Binding-site contacts:
Ligand atom C18 contacts residue ILE199 of chain 1.A at 4.5 Å (hydrophobic).
Ligand atom C16 contacts residue LEU195 of chain 1.F at 4.4 Å (hydrophobic).
Ligand atom C23 contacts residue PHE240 of chain 1.A at 4.0 Å (hydrophobic).
Ligand atom C5 contacts residue TRP229 of chain 1.A at 4.4 Å (hydrophobic).
Ligand atom C6 contacts residue TRP229 of chain 1.A at 4.3 Å (hydrophobic).
Ligand atom C27 contacts residue CLR1 of chain 1.R at 3.8 Å.
Ligand atom C12 contacts residue ALA198 of chain 1.A at 4.3 Å (hydrophobic).
Ligand atom C2 contacts residue MET206 of chain 1.A at 3.6 Å (hydrophobic).
Ligand atom C26 contacts residue PHE157 of chain 1.A at 3.7 Å (hydrophobic).
Ligand atom C4 contacts residue TRP229 of chain 1.A at 3.5 Å (hydrophobic).
Ligand atom C27 contacts residue PHE240 of chain 1.F at 4.1 Å (hydrophobic).
Ligand atom C21 contacts residue ILE199 of chain 1.A at 3.9 Å (hydrophobic).
Ligand atom C27 contacts residue PHE240 of chain 1.A at 4.2 Å (hydrophobic).
Ligand atom C1 contacts residue MET206 of chain 1.A at 4.2 Å (hydrophobic).
Ligand atom C1 contacts residue PRO202 of chain 1.A at 3.7 Å (hydrophobic).
Ligand atom O1 contacts residue MET206 of chain 1.A at 4.2 Å.
Ligand atom C24 contacts residue CLR1 of chain 1.R at 4.5 Å.
Ligand atom C22 contacts residue PHE240 of chain 1.A at 4.5 Å (hydrophobic).
Ligand atom C15 contacts residue LEU195 of chain 1.F at 4.0 Å (hydrophobic).
Ligand atom C24 contacts residue PHE240 of chain 1.A at 3.9 Å (hydrophobic).
Ligand atom C16 contacts residue CLR1 of chain 1.R at 3.9 Å.
Ligand atom C18 contacts residue CYS236 of chain 1.A at 3.7 Å (hydrophobic).
Ligand atom C11 contacts residue ILE199 of chain 1.A at 4.0 Å (hydrophobic).
Ligand atom C11 contacts residue LEU233 of chain 1.A at 4.2 Å (hydrophobic).
Ligand atom C19 contacts residue LEU233 of chain 1.A at 3.8 Å (hydrophobic).
Ligand atom C19 contacts residue LEU232 of chain 1.A at 4.0 Å (hydrophobic).
Ligand atom C25 contacts residue PHE240 of chain 1.A at 3.6 Å (hydrophobic).
Ligand atom C2 contacts residue PRO202 of chain 1.A at 4.3 Å (hydrophobic).
Ligand atom C12 contacts residue ILE199 of chain 1.A at 3.6 Å (hydrophobic).

Sequence of chain 1.A:
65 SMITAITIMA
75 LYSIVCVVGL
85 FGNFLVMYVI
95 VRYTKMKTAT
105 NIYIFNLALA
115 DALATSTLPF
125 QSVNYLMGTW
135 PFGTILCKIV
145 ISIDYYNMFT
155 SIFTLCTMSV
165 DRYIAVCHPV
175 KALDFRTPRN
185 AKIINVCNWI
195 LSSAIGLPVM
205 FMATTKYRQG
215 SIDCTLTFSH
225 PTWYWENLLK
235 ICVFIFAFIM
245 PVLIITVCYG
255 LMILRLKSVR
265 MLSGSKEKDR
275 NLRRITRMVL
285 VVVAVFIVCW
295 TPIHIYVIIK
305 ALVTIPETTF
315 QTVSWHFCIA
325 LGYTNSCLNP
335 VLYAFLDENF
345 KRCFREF

This protein binds this small molecule.
Small molecule (SMILES): CC(C)CCC[C@@H](C)[C@H]1CC[C@H]2[C@@H]3CC=C4C[C@@H](O)CC[C@]4(C)[C@H]3CC[C@]12C

Sequence of chain 1.F:
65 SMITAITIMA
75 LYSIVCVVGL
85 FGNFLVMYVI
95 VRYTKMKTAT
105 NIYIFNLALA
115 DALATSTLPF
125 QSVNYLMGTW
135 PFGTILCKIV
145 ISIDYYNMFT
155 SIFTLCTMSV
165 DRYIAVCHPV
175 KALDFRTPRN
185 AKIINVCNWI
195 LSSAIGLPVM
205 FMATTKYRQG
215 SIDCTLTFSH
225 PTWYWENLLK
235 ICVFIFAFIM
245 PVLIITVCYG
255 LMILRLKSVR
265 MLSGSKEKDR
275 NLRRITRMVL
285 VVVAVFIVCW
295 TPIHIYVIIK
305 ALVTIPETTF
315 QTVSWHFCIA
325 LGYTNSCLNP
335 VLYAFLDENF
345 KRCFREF